Binding-site contacts:
Ligand atom CD1 contacts residue ARG46 of chain 29.V at 3.9 Å.
Ligand atom OD2 contacts residue GLU911 of chain 29.X at 3.4 Å (salt-bridge).
Ligand atom O contacts residue ALA874 of chain 29.X at 3.7 Å.
Ligand atom O contacts residue ASN634 of chain 29.X at 3.0 Å (h-bond).
Ligand atom N contacts residue GLY873 of chain 29.X at 3.8 Å.
Ligand atom OG contacts residue PHE45 of chain 29.V at 3.3 Å (h-bond).
Ligand atom O contacts residue ARG46 of chain 29.V at 3.9 Å.
Ligand atom CB contacts residue GLY42 of chain 29.V at 3.7 Å.
Ligand atom N contacts residue ARG46 of chain 29.V at 3.9 Å.
Ligand atom CD2 contacts residue ALA20 of chain 29.V at 3.8 Å (hydrophobic).
Ligand atom N contacts residue SER871 of chain 29.X at 3.6 Å.
Ligand atom C contacts residue ARG666 of chain 29.X at 3.7 Å.
Ligand atom OD1 contacts residue GLY667 of chain 29.X at 3.3 Å (h-bond).
Ligand atom CB contacts residue ARG666 of chain 29.X at 3.9 Å.
Ligand atom CB contacts residue ASN47 of chain 29.V at 3.7 Å.
Ligand atom OD2 contacts residue GLY667 of chain 29.X at 3.7 Å.
Ligand atom OD1 contacts residue ARG666 of chain 29.X at 3.7 Å.
Ligand atom N contacts residue ALA874 of chain 29.X at 3.8 Å.
Ligand atom N contacts residue ARG666 of chain 29.X at 3.4 Å (salt-bridge).
Ligand atom CG contacts residue GLY667 of chain 29.X at 3.7 Å.
Ligand atom CA contacts residue ARG666 of chain 29.X at 3.6 Å.
Ligand atom CE1 contacts residue ARG46 of chain 29.V at 3.7 Å.
Ligand atom CG2 contacts residue TYR636 of chain 29.X at 3.8 Å (hydrophobic).
Ligand atom CD1 contacts residue SER21 of chain 29.V at 3.4 Å.
Ligand atom CG contacts residue ASN634 of chain 29.X at 3.9 Å.
Ligand atom N contacts residue ARG666 of chain 29.X at 3.4 Å.
Ligand atom N contacts residue GLY42 of chain 29.V at 3.5 Å (h-bond).
Ligand atom OG contacts residue ARG46 of chain 29.V at 3.2 Å.
Ligand atom CB contacts residue ALA874 of chain 29.X at 3.9 Å (hydrophobic).
Ligand atom CD1 contacts residue ARG33 of chain 29.V at 3.8 Å.
Ligand atom O contacts residue GLY42 of chain 29.V at 3.5 Å.
Ligand atom CG contacts residue GLU911 of chain 29.X at 3.5 Å.
Ligand atom OD1 contacts residue ASN634 of chain 29.X at 3.2 Å (h-bond).
Ligand atom C contacts residue ASN634 of chain 29.X at 3.8 Å.
Ligand atom CB contacts residue GLU911 of chain 29.X at 3.6 Å.
Ligand atom O contacts residue ASN43 of chain 29.V at 3.6 Å.
Ligand atom OD2 contacts residue PRO864 of chain 29.X at 3.6 Å.
Ligand atom CD1 contacts residue ARG666 of chain 29.X at 3.9 Å.
Ligand atom ND2 contacts residue THR49 of chain 29.V at 3.9 Å.
Ligand atom CB contacts residue PHE913 of chain 29.X at 3.9 Å (hydrophobic).

Sequence of chain 29.V:
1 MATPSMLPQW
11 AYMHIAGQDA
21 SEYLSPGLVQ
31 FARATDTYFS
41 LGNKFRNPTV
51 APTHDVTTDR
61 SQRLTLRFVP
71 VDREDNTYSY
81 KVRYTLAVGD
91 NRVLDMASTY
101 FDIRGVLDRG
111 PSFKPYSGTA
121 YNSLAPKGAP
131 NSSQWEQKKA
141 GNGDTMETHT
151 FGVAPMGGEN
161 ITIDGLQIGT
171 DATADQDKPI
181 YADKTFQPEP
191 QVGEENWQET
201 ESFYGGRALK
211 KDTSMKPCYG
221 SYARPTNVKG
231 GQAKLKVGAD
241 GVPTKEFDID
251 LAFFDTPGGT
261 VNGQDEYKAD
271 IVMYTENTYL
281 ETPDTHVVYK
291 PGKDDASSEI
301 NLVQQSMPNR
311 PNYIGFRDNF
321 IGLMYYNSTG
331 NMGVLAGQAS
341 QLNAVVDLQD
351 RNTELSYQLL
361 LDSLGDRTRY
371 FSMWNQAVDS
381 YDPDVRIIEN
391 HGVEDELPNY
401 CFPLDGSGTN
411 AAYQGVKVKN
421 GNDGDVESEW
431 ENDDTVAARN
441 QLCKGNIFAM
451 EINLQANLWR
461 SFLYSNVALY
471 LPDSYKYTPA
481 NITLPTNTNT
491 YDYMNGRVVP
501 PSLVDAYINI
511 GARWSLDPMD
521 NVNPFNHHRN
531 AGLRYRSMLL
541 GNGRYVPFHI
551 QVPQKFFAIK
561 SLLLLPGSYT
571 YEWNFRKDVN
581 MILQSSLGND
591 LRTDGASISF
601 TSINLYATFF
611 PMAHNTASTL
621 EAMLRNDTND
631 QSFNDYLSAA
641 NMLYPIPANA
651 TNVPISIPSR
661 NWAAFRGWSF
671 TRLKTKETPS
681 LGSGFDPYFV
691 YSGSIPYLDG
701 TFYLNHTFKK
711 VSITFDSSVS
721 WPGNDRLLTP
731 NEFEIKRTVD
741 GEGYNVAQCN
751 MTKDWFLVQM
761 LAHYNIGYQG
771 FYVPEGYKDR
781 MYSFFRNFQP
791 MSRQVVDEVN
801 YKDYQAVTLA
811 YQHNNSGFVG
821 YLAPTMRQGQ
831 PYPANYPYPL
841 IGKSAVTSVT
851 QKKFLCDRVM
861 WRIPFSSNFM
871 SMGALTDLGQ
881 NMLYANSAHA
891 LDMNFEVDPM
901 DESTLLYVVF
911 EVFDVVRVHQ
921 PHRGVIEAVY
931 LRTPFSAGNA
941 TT

Sequence of chain 29.X:
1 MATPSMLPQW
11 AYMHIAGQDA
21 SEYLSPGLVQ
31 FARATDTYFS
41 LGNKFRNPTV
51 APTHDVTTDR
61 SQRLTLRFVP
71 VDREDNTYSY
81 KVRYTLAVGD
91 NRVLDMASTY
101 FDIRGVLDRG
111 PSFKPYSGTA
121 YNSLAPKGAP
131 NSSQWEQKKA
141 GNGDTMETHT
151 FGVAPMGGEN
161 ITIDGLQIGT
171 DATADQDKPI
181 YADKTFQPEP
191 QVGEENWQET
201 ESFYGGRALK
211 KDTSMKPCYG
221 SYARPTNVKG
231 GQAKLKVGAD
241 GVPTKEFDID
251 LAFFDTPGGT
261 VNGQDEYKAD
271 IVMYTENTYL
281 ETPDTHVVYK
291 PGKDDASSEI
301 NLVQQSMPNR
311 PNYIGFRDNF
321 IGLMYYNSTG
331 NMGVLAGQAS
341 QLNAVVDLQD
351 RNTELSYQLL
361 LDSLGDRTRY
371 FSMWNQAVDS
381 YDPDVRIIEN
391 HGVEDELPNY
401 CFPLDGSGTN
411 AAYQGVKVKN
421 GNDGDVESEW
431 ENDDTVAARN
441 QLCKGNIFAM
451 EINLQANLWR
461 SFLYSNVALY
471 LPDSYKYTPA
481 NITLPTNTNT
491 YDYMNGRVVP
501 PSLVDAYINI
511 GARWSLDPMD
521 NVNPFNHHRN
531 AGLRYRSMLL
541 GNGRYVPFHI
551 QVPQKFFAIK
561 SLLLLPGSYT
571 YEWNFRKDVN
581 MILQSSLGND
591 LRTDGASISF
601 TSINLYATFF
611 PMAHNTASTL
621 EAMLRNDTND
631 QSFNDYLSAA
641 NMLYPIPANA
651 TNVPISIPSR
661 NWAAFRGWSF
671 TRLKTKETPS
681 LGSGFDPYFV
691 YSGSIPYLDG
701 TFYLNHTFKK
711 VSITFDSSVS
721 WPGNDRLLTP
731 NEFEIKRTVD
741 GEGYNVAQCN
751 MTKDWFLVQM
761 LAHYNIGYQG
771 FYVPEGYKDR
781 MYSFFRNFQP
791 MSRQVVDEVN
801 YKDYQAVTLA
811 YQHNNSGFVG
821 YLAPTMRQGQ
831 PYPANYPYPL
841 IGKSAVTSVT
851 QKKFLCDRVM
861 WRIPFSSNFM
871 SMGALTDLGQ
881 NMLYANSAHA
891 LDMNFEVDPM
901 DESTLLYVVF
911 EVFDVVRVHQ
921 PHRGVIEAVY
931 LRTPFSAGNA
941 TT

A protein and the small-molecule ligand that binds it are described below.
Small molecule (SMILES): CC[C@H](C)[C@H](NC(=O)[C@@H](N)CC(=O)O)C(=O)N[C@@H](CC(N)=O)C(=O)N[C@@H](Cc1ccccc1)C(=O)N[C@@H](CO)C(=O)N[C@@H](CO)C(=O)N[C@H](C=O)CC(C)C